Sequence of chain 1.B:
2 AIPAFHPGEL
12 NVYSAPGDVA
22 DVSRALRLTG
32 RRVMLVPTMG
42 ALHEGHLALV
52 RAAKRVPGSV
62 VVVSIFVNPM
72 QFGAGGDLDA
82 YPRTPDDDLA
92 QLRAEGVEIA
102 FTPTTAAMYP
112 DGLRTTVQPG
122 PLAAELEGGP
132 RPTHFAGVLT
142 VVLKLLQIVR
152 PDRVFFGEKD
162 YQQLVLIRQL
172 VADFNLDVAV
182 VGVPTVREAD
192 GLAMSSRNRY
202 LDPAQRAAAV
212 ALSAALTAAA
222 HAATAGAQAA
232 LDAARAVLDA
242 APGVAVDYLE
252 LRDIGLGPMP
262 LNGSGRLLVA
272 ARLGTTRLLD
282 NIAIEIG

This protein binds this small molecule.
Small molecule (SMILES): CC(C)(CO)[C@@H](O)C(=O)O[P](=O)(O)OC[C@H]1O[C@@H](n2cnc3c(N)ncnc32)[C@H](O)[C@@H]1O

Binding-site contacts:
Ligand atom O14 contacts residue GLN72 of chain 1.B at 2.7 Å (h-bond).
Ligand atom O13 contacts residue GLN164 of chain 1.B at 2.7 Å (h-bond).
Ligand atom C2 contacts residue PRO185 of chain 1.B at 3.6 Å (hydrophobic).
Ligand atom C14 contacts residue THR39 of chain 1.B at 3.6 Å.
Ligand atom O2P contacts residue MET40 of chain 1.B at 2.8 Å (h-bond).
Ligand atom O3' contacts residue GLY158 of chain 1.B at 2.9 Å (h-bond).
Ligand atom C14 contacts residue PRO38 of chain 1.B at 3.5 Å (hydrophobic).
Ligand atom O2P contacts residue HIS47 of chain 1.B at 3.5 Å (h-bond).
Ligand atom O12 contacts residue MET40 of chain 1.B at 3.7 Å.
Ligand atom C2' contacts residue ASP161 of chain 1.B at 3.1 Å.
Ligand atom C12 contacts residue GLN72 of chain 1.B at 3.5 Å.
Ligand atom N3 contacts residue LEU50 of chain 1.B at 3.5 Å.
Ligand atom C2 contacts residue VAL187 of chain 1.B at 3.7 Å (hydrophobic).
Ligand atom C6 contacts residue GLY46 of chain 1.B at 3.6 Å.
Ligand atom O13 contacts residue GLN72 of chain 1.B at 2.9 Å (h-bond).
Ligand atom O3' contacts residue LEU50 of chain 1.B at 3.7 Å.
Ligand atom O14 contacts residue VAL142 of chain 1.B at 3.5 Å.
Ligand atom C16 contacts residue GLN72 of chain 1.B at 3.4 Å.
Ligand atom O2' contacts residue ASP161 of chain 1.B at 2.5 Å (salt-bridge).
Ligand atom C5 contacts residue LYS160 of chain 1.B at 3.7 Å.
Ligand atom O5' contacts residue HIS47 of chain 1.B at 3.6 Å.
Ligand atom N6 contacts residue MET195 of chain 1.B at 3.0 Å (h-bond).
Ligand atom O4' contacts residue HIS47 of chain 1.B at 3.3 Å.
Ligand atom O3' contacts residue PHE157 of chain 1.B at 3.4 Å.
Ligand atom C4' contacts residue PRO38 of chain 1.B at 3.6 Å (hydrophobic).
Ligand atom N1 contacts residue THR186 of chain 1.B at 3.5 Å.
Ligand atom C5' contacts residue PRO38 of chain 1.B at 3.4 Å (hydrophobic).
Ligand atom N3 contacts residue GLY158 of chain 1.B at 3.4 Å.
Ligand atom O2' contacts residue GLY158 of chain 1.B at 3.4 Å (h-bond).
Ligand atom N7 contacts residue MET195 of chain 1.B at 3.7 Å.
Ligand atom N7 contacts residue HIS44 of chain 1.B at 3.5 Å.
Ligand atom C5' contacts residue HIS47 of chain 1.B at 3.7 Å.
Ligand atom C16 contacts residue VAL142 of chain 1.B at 3.6 Å (hydrophobic).
Ligand atom C15 contacts residue PHE157 of chain 1.B at 3.6 Å (hydrophobic).
Ligand atom C15 contacts residue GLN164 of chain 1.B at 3.7 Å.
Ligand atom N1 contacts residue VAL187 of chain 1.B at 2.9 Å (h-bond).
Ligand atom O11 contacts residue GLN164 of chain 1.B at 3.0 Å (h-bond).
Ligand atom O2P contacts residue THR39 of chain 1.B at 3.6 Å.
Ligand atom N3 contacts residue GLY46 of chain 1.B at 3.6 Å.
Ligand atom N6 contacts residue VAL187 of chain 1.B at 3.1 Å (h-bond).